Sequence of chain 1.A:
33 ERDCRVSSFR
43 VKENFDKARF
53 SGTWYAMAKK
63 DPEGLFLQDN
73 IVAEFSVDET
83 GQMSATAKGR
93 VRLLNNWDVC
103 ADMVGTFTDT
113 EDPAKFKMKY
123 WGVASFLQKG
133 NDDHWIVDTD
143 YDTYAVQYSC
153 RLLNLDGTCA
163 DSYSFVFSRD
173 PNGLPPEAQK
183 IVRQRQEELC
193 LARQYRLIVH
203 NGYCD

The small molecule below binds the protein below.
Small molecule (SMILES): O=C(Cc1ccccc1C(F)(F)F)N1CCN(c2ncnc3sc4c(c23)CCC4)CC1

Binding-site contacts:
Ligand atom F1 contacts residue LEU69 of chain 1.A at 3.0 Å.
Ligand atom C7 contacts residue TYR165 of chain 1.A at 3.5 Å (hydrophobic).
Ligand atom C10 contacts residue MET120 of chain 1.A at 3.5 Å (hydrophobic).
Ligand atom C20 contacts residue LEU67 of chain 1.A at 3.6 Å (hydrophobic).
Ligand atom C20 contacts residue TRP99 of chain 2.B at 3.8 Å (hydrophobic).
Ligand atom C15 contacts residue ASP134 of chain 1.A at 3.7 Å.
Ligand atom C2 contacts residue PHE167 of chain 1.A at 3.8 Å (hydrophobic).
Ligand atom C9 contacts residue MET105 of chain 1.A at 3.7 Å (hydrophobic).
Ligand atom F2 contacts residue LEU69 of chain 1.A at 3.3 Å.
Ligand atom F2 contacts residue PHE68 of chain 1.A at 3.1 Å.
Ligand atom F3 contacts residue TRP99 of chain 2.B at 3.7 Å.
Ligand atom F2 contacts residue LEU67 of chain 1.A at 3.8 Å.
Ligand atom N1 contacts residue PHE167 of chain 1.A at 3.6 Å.
Ligand atom C12 contacts residue ALA87 of chain 1.A at 3.2 Å (hydrophobic).
Ligand atom C15 contacts residue TYR165 of chain 1.A at 3.7 Å (hydrophobic).
Ligand atom C3 contacts residue MET120 of chain 1.A at 3.7 Å (hydrophobic).
Ligand atom C1 contacts residue MET120 of chain 1.A at 3.8 Å (hydrophobic).
Ligand atom C22 contacts residue PHE68 of chain 1.A at 3.8 Å (hydrophobic).
Ligand atom C18 contacts residue PHE128 of chain 1.A at 3.9 Å (hydrophobic).
Ligand atom F3 contacts residue LEU69 of chain 1.A at 3.4 Å.
Ligand atom C6 contacts residue MET105 of chain 1.A at 3.6 Å (hydrophobic).
Ligand atom C14 contacts residue TYR122 of chain 1.A at 3.7 Å (hydrophobic).
Ligand atom O1 contacts residue ARG153 of chain 1.A at 2.8 Å (salt-bridge).
Ligand atom C17 contacts residue TYR122 of chain 1.A at 3.6 Å (hydrophobic).
Ligand atom O1 contacts residue TYR122 of chain 1.A at 3.5 Å (h-bond).
Ligand atom C13 contacts residue GLY107 of chain 1.A at 3.6 Å.
Ligand atom C22 contacts residue LEU69 of chain 1.A at 3.7 Å (hydrophobic).
Ligand atom F2 contacts residue VAL93 of chain 1.A at 3.7 Å.
Ligand atom C15 contacts residue ARG153 of chain 1.A at 3.8 Å.
Ligand atom C10 contacts residue ALA89 of chain 1.A at 3.8 Å (hydrophobic).
Ligand atom C11 contacts residue ALA89 of chain 1.A at 3.6 Å (hydrophobic).
Ligand atom C13 contacts residue TYR122 of chain 1.A at 3.7 Å (hydrophobic).
Ligand atom C8 contacts residue TYR122 of chain 1.A at 3.7 Å (hydrophobic).
Ligand atom F3 contacts residue MET105 of chain 1.A at 3.6 Å.
Ligand atom N3 contacts residue MET120 of chain 1.A at 3.6 Å.
Ligand atom C13 contacts residue VAL106 of chain 1.A at 3.6 Å (hydrophobic).
Ligand atom C8 contacts residue ARG153 of chain 1.A at 3.8 Å.
Ligand atom C12 contacts residue GLY107 of chain 1.A at 3.8 Å.
Ligand atom F1 contacts residue PHE68 of chain 1.A at 3.4 Å.
Ligand atom C9 contacts residue TYR122 of chain 1.A at 3.8 Å (hydrophobic).

Sequence of chain 2.B:
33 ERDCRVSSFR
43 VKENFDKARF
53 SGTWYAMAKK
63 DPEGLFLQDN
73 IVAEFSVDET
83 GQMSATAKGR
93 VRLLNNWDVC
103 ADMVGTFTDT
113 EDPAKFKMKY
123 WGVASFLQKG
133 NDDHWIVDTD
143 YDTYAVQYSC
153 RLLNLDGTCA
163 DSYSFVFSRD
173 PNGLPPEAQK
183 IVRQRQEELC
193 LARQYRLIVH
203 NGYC